Binding-site contacts:
Ligand atom C8 contacts residue ASN727 of chain 1.A at 4.2 Å.
Ligand atom O5 contacts residue ASN727 of chain 1.A at 2.4 Å (h-bond).
Ligand atom C3 contacts residue ASN727 of chain 1.A at 3.9 Å.
Ligand atom C1 contacts residue LYS757 of chain 1.A at 4.2 Å.
Ligand atom C7 contacts residue ASN727 of chain 1.A at 3.7 Å.
Ligand atom O6 contacts residue ILE761 of chain 1.A at 3.9 Å.
Ligand atom C2 contacts residue ASN727 of chain 1.A at 2.6 Å.
Ligand atom C5 contacts residue ASN727 of chain 1.A at 3.7 Å.
Ligand atom C5 contacts residue LYS757 of chain 1.A at 4.4 Å.
Ligand atom C4 contacts residue ASN727 of chain 1.A at 4.3 Å.
Ligand atom O5 contacts residue LYS757 of chain 1.A at 4.1 Å.
Ligand atom O6 contacts residue LYS757 of chain 1.A at 4.1 Å.
Ligand atom O7 contacts residue ASN727 of chain 1.A at 4.0 Å.
Ligand atom C1 contacts residue ASN727 of chain 1.A at 1.5 Å.
Ligand atom N2 contacts residue ASN727 of chain 1.A at 3.0 Å (h-bond).

Sequence of chain 1.A:
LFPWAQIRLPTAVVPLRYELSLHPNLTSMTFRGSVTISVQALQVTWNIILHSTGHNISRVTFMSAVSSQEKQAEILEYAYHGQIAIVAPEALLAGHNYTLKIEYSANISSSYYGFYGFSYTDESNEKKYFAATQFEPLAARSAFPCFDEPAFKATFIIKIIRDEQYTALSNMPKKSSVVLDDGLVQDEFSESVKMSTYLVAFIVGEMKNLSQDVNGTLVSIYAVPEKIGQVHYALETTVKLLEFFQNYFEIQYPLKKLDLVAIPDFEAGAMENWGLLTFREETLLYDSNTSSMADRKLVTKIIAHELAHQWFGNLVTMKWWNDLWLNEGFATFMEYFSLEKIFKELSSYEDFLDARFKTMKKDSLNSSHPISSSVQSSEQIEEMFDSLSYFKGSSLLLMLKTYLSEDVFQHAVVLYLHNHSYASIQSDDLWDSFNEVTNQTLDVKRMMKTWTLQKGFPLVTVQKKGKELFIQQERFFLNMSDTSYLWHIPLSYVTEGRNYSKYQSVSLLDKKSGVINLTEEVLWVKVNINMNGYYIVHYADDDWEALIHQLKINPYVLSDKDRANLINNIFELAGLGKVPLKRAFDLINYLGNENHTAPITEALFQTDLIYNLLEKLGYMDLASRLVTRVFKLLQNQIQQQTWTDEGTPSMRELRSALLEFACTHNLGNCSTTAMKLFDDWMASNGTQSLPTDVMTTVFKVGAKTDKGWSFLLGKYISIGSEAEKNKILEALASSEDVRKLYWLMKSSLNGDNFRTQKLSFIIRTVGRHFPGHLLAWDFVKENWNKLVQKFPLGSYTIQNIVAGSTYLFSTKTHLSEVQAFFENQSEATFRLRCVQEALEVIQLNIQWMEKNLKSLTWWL

The small molecule below binds the protein below.
Small molecule (SMILES): CC(=O)N[C@@H]1[C@@H](O)[C@H](O)[C@@H](CO)O[C@H]1O